A small-molecule ligand and the protein it binds are described below.
Small molecule (SMILES): COc1oc([C@H]2C/C(=C/C(C)=C/c3ccc([N+](=O)[O-])cc3)CO2)c(C)c(=O)c1C

Binding-site contacts:
Ligand atom C2 contacts residue GLN33 of chain 1.T at 3.8 Å.
Ligand atom C3 contacts residue GLN33 of chain 1.T at 3.1 Å.
Ligand atom O29 contacts residue THR54 of chain 1.V at 3.6 Å.
Ligand atom O24 contacts residue GLY42 of chain 1.V at 4.0 Å.
Ligand atom C16 contacts residue PRO402 of chain 1.T at 3.8 Å (hydrophobic).
Ligand atom O29 contacts residue PHE147 of chain 1.T at 3.4 Å.
Ligand atom C12 contacts residue GLY42 of chain 1.V at 4.0 Å.
Ligand atom O26 contacts residue THR135 of chain 1.T at 3.3 Å.
Ligand atom C22 contacts residue PHE146 of chain 1.T at 3.3 Å (hydrophobic).
Ligand atom O24 contacts residue MET51 of chain 1.V at 4.0 Å.
Ligand atom C5 contacts residue MET51 of chain 1.V at 3.5 Å (hydrophobic).
Ligand atom C14 contacts residue MET51 of chain 1.V at 3.5 Å (hydrophobic).
Ligand atom N1 contacts residue PHE146 of chain 1.T at 4.1 Å.
Ligand atom C12 contacts residue LEU43 of chain 1.V at 3.4 Å (hydrophobic).
Ligand atom C15 contacts residue GLN226 of chain 1.FA at 3.4 Å.
Ligand atom O27 contacts residue TYR87 of chain 1.T at 2.8 Å (h-bond).
Ligand atom N1 contacts residue THR54 of chain 1.V at 3.7 Å.
Ligand atom C23 contacts residue THR54 of chain 1.V at 4.0 Å.
Ligand atom O27 contacts residue GLY39 of chain 1.T at 3.1 Å.
Ligand atom C9 contacts residue GLY39 of chain 1.T at 3.1 Å.
Ligand atom C19 contacts residue PHE146 of chain 1.T at 4.1 Å (hydrophobic).
Ligand atom O26 contacts residue HIS38 of chain 1.T at 3.8 Å.
Ligand atom C7 contacts residue GLY39 of chain 1.T at 3.6 Å.
Ligand atom C2 contacts residue GLY42 of chain 1.V at 4.0 Å.
Ligand atom C6 contacts residue GLY39 of chain 1.T at 4.1 Å.
Ligand atom C16 contacts residue GLY39 of chain 1.T at 3.9 Å.
Ligand atom C11 contacts residue GLY39 of chain 1.T at 3.4 Å.
Ligand atom C19 contacts residue MET51 of chain 1.V at 3.5 Å (hydrophobic).
Ligand atom C12 contacts residue VAL40 of chain 1.T at 4.0 Å (hydrophobic).
Ligand atom C9 contacts residue TYR87 of chain 1.T at 3.6 Å (hydrophobic).
Ligand atom C17 contacts residue MET51 of chain 1.V at 3.7 Å (hydrophobic).
Ligand atom C13 contacts residue HIS38 of chain 1.T at 3.9 Å.
Ligand atom C18 contacts residue PHE68 of chain 1.V at 4.0 Å (hydrophobic).
Ligand atom O24 contacts residue ALA47 of chain 1.V at 3.4 Å.
Ligand atom C22 contacts residue THR54 of chain 1.V at 4.1 Å.
Ligand atom C20 contacts residue HIS38 of chain 1.T at 3.4 Å.
Ligand atom C20 contacts residue THR135 of chain 1.T at 3.4 Å.
Ligand atom O29 contacts residue PHE146 of chain 1.T at 3.2 Å.
Ligand atom C21 contacts residue PHE68 of chain 1.V at 3.7 Å (hydrophobic).
Ligand atom C13 contacts residue GLY39 of chain 1.T at 4.0 Å.

Sequence of chain 1.V:
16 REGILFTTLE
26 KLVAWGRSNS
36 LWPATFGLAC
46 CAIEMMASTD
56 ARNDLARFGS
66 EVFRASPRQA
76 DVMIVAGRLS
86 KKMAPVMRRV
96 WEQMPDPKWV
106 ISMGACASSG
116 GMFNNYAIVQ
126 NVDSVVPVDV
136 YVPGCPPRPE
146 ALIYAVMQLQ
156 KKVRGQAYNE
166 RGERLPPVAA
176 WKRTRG

Sequence of chain 1.FA:
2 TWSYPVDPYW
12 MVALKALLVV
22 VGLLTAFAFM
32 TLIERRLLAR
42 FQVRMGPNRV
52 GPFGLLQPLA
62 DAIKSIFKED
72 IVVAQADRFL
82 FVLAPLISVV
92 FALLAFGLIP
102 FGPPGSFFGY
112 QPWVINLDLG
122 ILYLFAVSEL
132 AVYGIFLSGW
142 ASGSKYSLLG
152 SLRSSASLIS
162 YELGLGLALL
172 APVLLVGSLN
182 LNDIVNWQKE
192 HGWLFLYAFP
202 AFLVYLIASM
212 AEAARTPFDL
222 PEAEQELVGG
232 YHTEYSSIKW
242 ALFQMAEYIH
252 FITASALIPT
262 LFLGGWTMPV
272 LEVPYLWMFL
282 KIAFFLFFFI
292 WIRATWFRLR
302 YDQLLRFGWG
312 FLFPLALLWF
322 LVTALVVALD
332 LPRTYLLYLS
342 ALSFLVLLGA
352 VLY

Sequence of chain 1.T:
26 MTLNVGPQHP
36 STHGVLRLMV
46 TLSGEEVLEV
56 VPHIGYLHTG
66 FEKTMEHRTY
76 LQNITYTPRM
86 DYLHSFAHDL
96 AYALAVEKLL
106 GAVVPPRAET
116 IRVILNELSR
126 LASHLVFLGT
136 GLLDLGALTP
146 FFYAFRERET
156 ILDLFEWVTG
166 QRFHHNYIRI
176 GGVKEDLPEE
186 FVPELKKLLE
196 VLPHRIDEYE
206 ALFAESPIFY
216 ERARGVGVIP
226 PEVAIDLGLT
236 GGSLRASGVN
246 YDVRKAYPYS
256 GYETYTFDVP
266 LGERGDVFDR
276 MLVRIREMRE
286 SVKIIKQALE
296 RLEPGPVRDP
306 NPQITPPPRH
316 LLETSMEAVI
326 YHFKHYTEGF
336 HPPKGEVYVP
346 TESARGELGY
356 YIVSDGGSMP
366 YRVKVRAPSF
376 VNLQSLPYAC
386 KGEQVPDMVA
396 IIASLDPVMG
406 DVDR